The small molecule below binds the protein below.
Small molecule (SMILES): O=c1[nH]cnc2c(CCNCC3CCCCC3)c3[nH]c(NCCN4CCOCC4)nc3cc12

Sequence of chain 2.A:
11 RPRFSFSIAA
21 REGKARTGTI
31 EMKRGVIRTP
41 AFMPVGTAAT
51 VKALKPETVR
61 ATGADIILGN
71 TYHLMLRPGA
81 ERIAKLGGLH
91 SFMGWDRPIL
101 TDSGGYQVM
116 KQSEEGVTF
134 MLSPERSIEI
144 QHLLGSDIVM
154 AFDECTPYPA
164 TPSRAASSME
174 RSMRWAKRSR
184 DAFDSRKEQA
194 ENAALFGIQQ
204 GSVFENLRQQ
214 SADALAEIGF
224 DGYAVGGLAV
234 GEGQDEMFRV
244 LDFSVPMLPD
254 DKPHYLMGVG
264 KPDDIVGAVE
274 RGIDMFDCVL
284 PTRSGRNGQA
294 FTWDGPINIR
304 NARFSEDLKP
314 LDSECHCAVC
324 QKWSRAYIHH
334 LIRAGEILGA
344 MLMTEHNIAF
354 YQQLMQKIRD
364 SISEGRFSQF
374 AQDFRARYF

Binding-site contacts:
Ligand atom C26 contacts residue LEU68 of chain 2.A at 3.3 Å (hydrophobic).
Ligand atom O14 contacts residue ASP156 of chain 2.A at 3.6 Å.
Ligand atom C12 contacts residue ALA232 of chain 2.A at 3.7 Å (hydrophobic).
Ligand atom C10 contacts residue TYR106 of chain 2.A at 3.4 Å (hydrophobic).
Ligand atom C25 contacts residue GLN107 of chain 2.A at 3.5 Å.
Ligand atom C7 contacts residue CYS158 of chain 2.A at 3.4 Å (hydrophobic).
Ligand atom C2 contacts residue CYS158 of chain 2.A at 3.6 Å (hydrophobic).
Ligand atom C9 contacts residue TYR106 of chain 2.A at 3.6 Å (hydrophobic).
Ligand atom C19 contacts residue ASP280 of chain 2.A at 3.6 Å.
Ligand atom C27 contacts residue LEU68 of chain 2.A at 3.3 Å (hydrophobic).
Ligand atom C4 contacts residue ASP156 of chain 2.A at 3.5 Å.
Ligand atom C2 contacts residue ASP156 of chain 2.A at 3.6 Å.
Ligand atom C8 contacts residue LEU231 of chain 2.A at 3.7 Å (hydrophobic).
Ligand atom C2 contacts residue GLY230 of chain 2.A at 3.8 Å.
Ligand atom C12 contacts residue LEU231 of chain 2.A at 3.7 Å (hydrophobic).
Ligand atom N13 contacts residue ALA232 of chain 2.A at 3.7 Å.
Ligand atom C17 contacts residue GLY261 of chain 2.A at 3.5 Å.
Ligand atom N13 contacts residue MET260 of chain 2.A at 3.6 Å.
Ligand atom N3 contacts residue MET260 of chain 2.A at 3.8 Å.
Ligand atom C4 contacts residue MET260 of chain 2.A at 3.5 Å (hydrophobic).
Ligand atom C8 contacts residue TYR106 of chain 2.A at 3.6 Å (hydrophobic).
Ligand atom O14 contacts residue GLY230 of chain 2.A at 2.7 Å (h-bond).
Ligand atom C26 contacts residue VAL45 of chain 2.A at 3.4 Å (hydrophobic).
Ligand atom C6 contacts residue TYR106 of chain 2.A at 3.6 Å (hydrophobic).
Ligand atom O14 contacts residue GLY229 of chain 2.A at 3.2 Å.
Ligand atom N5 contacts residue MET260 of chain 2.A at 3.4 Å.
Ligand atom O14 contacts residue GLN203 of chain 2.A at 2.9 Å (h-bond).
Ligand atom N20 contacts residue ASP280 of chain 2.A at 2.8 Å (salt-bridge).
Ligand atom N11 contacts residue GLY261 of chain 2.A at 3.5 Å.
Ligand atom N16 contacts residue ALA232 of chain 2.A at 2.9 Å (h-bond).
Ligand atom C25 contacts residue ASN70 of chain 2.A at 3.4 Å.
Ligand atom N3 contacts residue ASP156 of chain 2.A at 2.7 Å (salt-bridge).
Ligand atom O14 contacts residue CYS158 of chain 2.A at 3.4 Å.
Ligand atom C25 contacts residue VAL45 of chain 2.A at 3.5 Å (hydrophobic).
Ligand atom C19 contacts residue GLY261 of chain 2.A at 3.7 Å.
Ligand atom N13 contacts residue LEU231 of chain 2.A at 2.8 Å (h-bond).
Ligand atom C12 contacts residue GLY261 of chain 2.A at 3.7 Å.
Ligand atom C17 contacts residue ALA232 of chain 2.A at 3.7 Å (hydrophobic).
Ligand atom C24 contacts residue VAL45 of chain 2.A at 3.6 Å (hydrophobic).
Ligand atom N16 contacts residue GLY261 of chain 2.A at 3.6 Å (h-bond).